Sequence of chain 12.K:
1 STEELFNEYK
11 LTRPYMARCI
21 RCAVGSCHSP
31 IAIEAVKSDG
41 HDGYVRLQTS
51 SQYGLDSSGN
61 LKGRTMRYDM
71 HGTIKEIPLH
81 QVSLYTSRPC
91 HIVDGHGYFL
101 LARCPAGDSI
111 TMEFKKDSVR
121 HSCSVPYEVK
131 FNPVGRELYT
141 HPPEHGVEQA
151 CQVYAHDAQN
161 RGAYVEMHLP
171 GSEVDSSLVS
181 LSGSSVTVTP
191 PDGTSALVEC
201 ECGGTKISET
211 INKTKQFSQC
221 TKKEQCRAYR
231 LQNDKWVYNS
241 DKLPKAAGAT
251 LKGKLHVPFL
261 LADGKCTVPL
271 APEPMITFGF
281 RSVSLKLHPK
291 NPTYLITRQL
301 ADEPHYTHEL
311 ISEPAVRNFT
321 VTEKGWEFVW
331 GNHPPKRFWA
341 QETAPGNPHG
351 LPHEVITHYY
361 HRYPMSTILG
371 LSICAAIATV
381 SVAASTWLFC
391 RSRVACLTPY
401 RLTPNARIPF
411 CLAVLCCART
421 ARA

The small molecule below binds the protein below.
Small molecule (SMILES): CC(=O)N[C@@H]1[C@@H](O)[C@H](O)[C@@H](CO)O[C@H]1O

Binding-site contacts:
Ligand atom O6 contacts residue SER284 of chain 12.K at 2.9 Å (h-bond).
Ligand atom O4 contacts residue ASN318 of chain 12.K at 4.5 Å.
Ligand atom O6 contacts residue ASN318 of chain 12.K at 3.0 Å (h-bond).
Ligand atom C6 contacts residue SER284 of chain 12.K at 3.4 Å.
Ligand atom C6 contacts residue ASN318 of chain 12.K at 3.2 Å.